Sequence of chain 1.D:
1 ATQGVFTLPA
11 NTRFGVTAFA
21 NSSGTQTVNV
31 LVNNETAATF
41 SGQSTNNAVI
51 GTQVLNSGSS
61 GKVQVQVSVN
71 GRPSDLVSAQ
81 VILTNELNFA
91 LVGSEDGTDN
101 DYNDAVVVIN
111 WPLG

Binding-site contacts:
Ligand atom O3 contacts residue ASP101 of chain 1.C at 3.0 Å (salt-bridge).
Ligand atom O7A contacts residue SER23 of chain 1.C at 3.8 Å.
Ligand atom C5 contacts residue SER22 of chain 1.C at 3.4 Å.
Ligand atom O3 contacts residue ASP104 of chain 1.C at 3.0 Å (salt-bridge).
Ligand atom C1 contacts residue SER23 of chain 1.C at 3.8 Å.
Ligand atom C7 contacts residue DLY1 of chain 1.H at 1.4 Å.
Ligand atom C3 contacts residue CA1 of chain 1.N at 3.4 Å.
Ligand atom C4 contacts residue CA1 of chain 1.M at 3.8 Å.
Ligand atom O5 contacts residue SER23 of chain 1.C at 2.9 Å (h-bond).
Ligand atom C2 contacts residue GLY114 of chain 1.D at 3.4 Å.
Ligand atom O4 contacts residue ASP99 of chain 1.C at 3.7 Å.
Ligand atom O2 contacts residue SER22 of chain 1.C at 3.4 Å.
Ligand atom C1M contacts residue SER23 of chain 1.C at 3.4 Å.
Ligand atom C5 contacts residue DLY1 of chain 1.H at 3.4 Å.
Ligand atom O5 contacts residue DLY1 of chain 1.H at 3.4 Å (h-bond).
Ligand atom C5 contacts residue ASP96 of chain 1.C at 3.7 Å.
Ligand atom O3 contacts residue ASP99 of chain 1.C at 2.5 Å (salt-bridge).
Ligand atom O2 contacts residue GLY114 of chain 1.D at 2.5 Å (h-bond).
Ligand atom C1 contacts residue DLY1 of chain 1.H at 3.6 Å.
Ligand atom C6 contacts residue DLY1 of chain 1.H at 2.5 Å.
Ligand atom C2 contacts residue CA1 of chain 1.M at 3.4 Å.
Ligand atom O2 contacts residue ASN21 of chain 1.C at 3.0 Å (h-bond).
Ligand atom C3 contacts residue ASP99 of chain 1.C at 3.2 Å.
Ligand atom O4 contacts residue GLU95 of chain 1.C at 3.4 Å (salt-bridge).
Ligand atom C4 contacts residue SER22 of chain 1.C at 3.6 Å.
Ligand atom O3 contacts residue CA1 of chain 1.M at 2.5 Å.
Ligand atom C4 contacts residue CA1 of chain 1.N at 3.3 Å.
Ligand atom C3 contacts residue CA1 of chain 1.M at 3.4 Å.
Ligand atom O2 contacts residue ASP104 of chain 1.C at 3.7 Å.
Ligand atom C1M contacts residue GLY114 of chain 1.D at 3.6 Å.
Ligand atom O5 contacts residue SER22 of chain 1.C at 3.4 Å (h-bond).
Ligand atom O7A contacts residue DLY1 of chain 1.H at 2.4 Å (h-bond).
Ligand atom C4 contacts residue ASP104 of chain 1.C at 3.2 Å.
Ligand atom C4 contacts residue ASP96 of chain 1.C at 3.4 Å.
Ligand atom O4 contacts residue ASP104 of chain 1.C at 3.2 Å (salt-bridge).
Ligand atom C3 contacts residue ASP104 of chain 1.C at 3.7 Å.
Ligand atom O4 contacts residue CA1 of chain 1.N at 2.5 Å.
Ligand atom O4 contacts residue ASP96 of chain 1.C at 2.6 Å (salt-bridge).
Ligand atom O2 contacts residue CA1 of chain 1.M at 2.4 Å.
Ligand atom O3 contacts residue CA1 of chain 1.N at 2.5 Å.

This protein binds this small molecule.
Small molecule (SMILES): C[C@@H]1O[C@@H](CC(=O)O)[C@@H](O)[C@H](O)[C@@H]1O

Sequence of chain 1.C:
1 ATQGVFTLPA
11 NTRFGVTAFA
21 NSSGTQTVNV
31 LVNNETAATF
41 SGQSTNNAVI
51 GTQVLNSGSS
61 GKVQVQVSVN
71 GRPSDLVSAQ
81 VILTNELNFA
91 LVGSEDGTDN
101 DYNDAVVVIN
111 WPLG